Sequence of chain 1.A:
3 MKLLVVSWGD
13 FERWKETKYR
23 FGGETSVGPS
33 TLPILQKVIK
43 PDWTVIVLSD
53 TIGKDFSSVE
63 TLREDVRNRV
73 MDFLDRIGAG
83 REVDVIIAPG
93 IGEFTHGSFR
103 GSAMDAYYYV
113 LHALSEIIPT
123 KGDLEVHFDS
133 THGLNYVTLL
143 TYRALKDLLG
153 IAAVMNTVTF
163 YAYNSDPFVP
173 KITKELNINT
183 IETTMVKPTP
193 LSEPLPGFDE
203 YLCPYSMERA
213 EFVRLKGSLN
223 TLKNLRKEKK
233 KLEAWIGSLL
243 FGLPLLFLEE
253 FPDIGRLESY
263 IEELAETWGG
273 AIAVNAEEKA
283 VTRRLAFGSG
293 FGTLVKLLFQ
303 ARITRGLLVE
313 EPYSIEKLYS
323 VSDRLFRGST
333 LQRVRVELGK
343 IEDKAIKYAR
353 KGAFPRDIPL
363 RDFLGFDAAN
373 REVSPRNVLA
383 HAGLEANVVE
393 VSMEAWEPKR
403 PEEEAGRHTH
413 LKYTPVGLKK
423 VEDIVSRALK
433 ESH

Binding-site contacts:
Ligand atom OP1 contacts residue LYS342 of chain 1.A at 2.7 Å.
Ligand atom C6 contacts residue HIS383 of chain 1.A at 3.7 Å.
Ligand atom OP2 contacts residue ARG335 of chain 1.A at 3.1 Å (salt-bridge).
Ligand atom N1 contacts residue ALA388 of chain 1.A at 3.4 Å (h-bond).
Ligand atom N3 contacts residue HIS383 of chain 1.A at 3.5 Å.
Ligand atom N3 contacts residue HIS383 of chain 1.B at 3.6 Å (h-bond).
Ligand atom OP1 contacts residue GLU339 of chain 1.B at 3.5 Å (salt-bridge).
Ligand atom N1 contacts residue LEU386 of chain 1.A at 3.6 Å.
Ligand atom N6 contacts residue ASN379 of chain 1.A at 3.6 Å.
Ligand atom C5 contacts residue HIS383 of chain 1.A at 3.4 Å.
Ligand atom C6 contacts residue HIS383 of chain 1.B at 3.7 Å.
Ligand atom O4' contacts residue HIS383 of chain 1.B at 3.3 Å.
Ligand atom N1 contacts residue ASP369 of chain 1.B at 2.9 Å (salt-bridge).
Ligand atom C4 contacts residue HIS383 of chain 1.B at 3.2 Å.
Ligand atom N1 contacts residue PHE368 of chain 1.B at 3.7 Å.
Ligand atom C8 contacts residue LYS342 of chain 1.B at 3.0 Å.
Ligand atom N6 contacts residue ALA388 of chain 1.B at 3.2 Å (h-bond).
Ligand atom N1 contacts residue LYS349 of chain 1.B at 3.5 Å.
Ligand atom N6 contacts residue GLU387 of chain 1.A at 3.5 Å (salt-bridge).
Ligand atom O2' contacts residue LYS342 of chain 1.A at 3.0 Å.
Ligand atom C2 contacts residue LEU386 of chain 1.A at 3.7 Å (hydrophobic).
Ligand atom C5 contacts residue HIS383 of chain 1.B at 3.4 Å.
Ligand atom N6 contacts residue LEU386 of chain 1.B at 3.5 Å (h-bond).
Ligand atom N6 contacts residue GLU387 of chain 1.B at 3.7 Å.
Ligand atom O5' contacts residue LYS342 of chain 1.A at 3.7 Å.
Ligand atom N7 contacts residue HIS383 of chain 1.A at 3.6 Å.
Ligand atom C5' contacts residue ARG335 of chain 1.A at 3.5 Å.
Ligand atom C8 contacts residue HIS383 of chain 1.B at 3.1 Å.
Ligand atom C2 contacts residue ASP369 of chain 1.B at 3.3 Å.
Ligand atom C2 contacts residue HIS383 of chain 1.A at 3.7 Å.
Ligand atom C4 contacts residue HIS383 of chain 1.A at 3.3 Å.
Ligand atom N7 contacts residue HIS383 of chain 1.B at 3.4 Å.
Ligand atom C4 contacts residue PHE368 of chain 1.A at 3.6 Å (hydrophobic).
Ligand atom C2' contacts residue HIS383 of chain 1.A at 3.6 Å.
Ligand atom N9 contacts residue HIS383 of chain 1.B at 3.2 Å.
Ligand atom OP2 contacts residue ARG335 of chain 1.B at 3.4 Å (salt-bridge).
Ligand atom C5' contacts residue LYS342 of chain 1.A at 3.7 Å.
Ligand atom N9 contacts residue HIS383 of chain 1.A at 3.5 Å (h-bond).
Ligand atom N7 contacts residue LYS342 of chain 1.B at 2.8 Å (salt-bridge).
Ligand atom N6 contacts residue LYS349 of chain 1.B at 2.9 Å (salt-bridge).

Sequence of chain 1.B:
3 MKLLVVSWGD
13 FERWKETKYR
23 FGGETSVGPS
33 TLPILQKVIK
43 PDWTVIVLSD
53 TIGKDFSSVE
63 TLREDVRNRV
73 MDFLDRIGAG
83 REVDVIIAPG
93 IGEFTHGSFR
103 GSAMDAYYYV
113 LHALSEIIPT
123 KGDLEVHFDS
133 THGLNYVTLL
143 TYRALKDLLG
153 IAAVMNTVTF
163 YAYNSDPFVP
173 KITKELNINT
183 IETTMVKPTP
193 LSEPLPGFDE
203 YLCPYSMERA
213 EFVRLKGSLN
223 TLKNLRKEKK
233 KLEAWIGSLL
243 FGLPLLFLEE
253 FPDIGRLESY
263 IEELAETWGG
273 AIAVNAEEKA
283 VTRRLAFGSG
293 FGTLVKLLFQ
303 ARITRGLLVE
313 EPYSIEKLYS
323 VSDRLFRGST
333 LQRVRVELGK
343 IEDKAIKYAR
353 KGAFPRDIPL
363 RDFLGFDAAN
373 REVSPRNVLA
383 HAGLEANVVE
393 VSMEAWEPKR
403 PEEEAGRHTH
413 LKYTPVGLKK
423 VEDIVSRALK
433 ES

A small-molecule ligand and the protein it binds are described below.
Small molecule (SMILES): Nc1ncnc2c1ncn2[C@@H]1O[C@@H]2CO[P](=O)(O)O[C@H]3[C@@H](O)[C@H](n4cnc5c(N)ncnc54)O[C@@H]3CO[P](=O)(O)O[C@H]3[C@@H](O)[C@H](n4cnc5c(N)ncnc54)O[C@@H]3CO[P](=O)(O)O[C@H]3[C@@H](O)[C@H](n4cnc5c(N)ncnc54)O[C@@H]3CO[P](=O)(O)O[C@H]2[C@H]1O